Binding-site contacts:
Ligand atom O7 contacts residue TYR4 of chain 1.A at 3.1 Å.
Ligand atom O6 contacts residue ASN6 of chain 1.A at 2.7 Å (h-bond).
Ligand atom C5 contacts residue ASN6 of chain 1.A at 4.4 Å.
Ligand atom C2 contacts residue TYR4 of chain 1.A at 3.8 Å (hydrophobic).
Ligand atom O5 contacts residue ASN37 of chain 1.A at 2.5 Å (h-bond).
Ligand atom C5 contacts residue ASN37 of chain 1.A at 3.8 Å.
Ligand atom C7 contacts residue TYR4 of chain 1.A at 4.1 Å (hydrophobic).
Ligand atom C1 contacts residue ASN37 of chain 1.A at 1.5 Å.
Ligand atom O5 contacts residue TYR4 of chain 1.A at 4.5 Å.
Ligand atom C4 contacts residue ASN37 of chain 1.A at 4.3 Å.
Ligand atom N2 contacts residue ASN37 of chain 1.A at 2.8 Å (h-bond).
Ligand atom O5 contacts residue ASN6 of chain 1.A at 4.1 Å.
Ligand atom C4 contacts residue TYR4 of chain 1.A at 4.1 Å (hydrophobic).
Ligand atom C3 contacts residue TYR4 of chain 1.A at 4.1 Å (hydrophobic).
Ligand atom O3 contacts residue TYR4 of chain 1.A at 3.9 Å.
Ligand atom C2 contacts residue ASN37 of chain 1.A at 2.5 Å.
Ligand atom C3 contacts residue ASN37 of chain 1.A at 3.8 Å.
Ligand atom C7 contacts residue ASN37 of chain 1.A at 3.9 Å.
Ligand atom C6 contacts residue ASN6 of chain 1.A at 3.6 Å.

Sequence of chain 1.A:
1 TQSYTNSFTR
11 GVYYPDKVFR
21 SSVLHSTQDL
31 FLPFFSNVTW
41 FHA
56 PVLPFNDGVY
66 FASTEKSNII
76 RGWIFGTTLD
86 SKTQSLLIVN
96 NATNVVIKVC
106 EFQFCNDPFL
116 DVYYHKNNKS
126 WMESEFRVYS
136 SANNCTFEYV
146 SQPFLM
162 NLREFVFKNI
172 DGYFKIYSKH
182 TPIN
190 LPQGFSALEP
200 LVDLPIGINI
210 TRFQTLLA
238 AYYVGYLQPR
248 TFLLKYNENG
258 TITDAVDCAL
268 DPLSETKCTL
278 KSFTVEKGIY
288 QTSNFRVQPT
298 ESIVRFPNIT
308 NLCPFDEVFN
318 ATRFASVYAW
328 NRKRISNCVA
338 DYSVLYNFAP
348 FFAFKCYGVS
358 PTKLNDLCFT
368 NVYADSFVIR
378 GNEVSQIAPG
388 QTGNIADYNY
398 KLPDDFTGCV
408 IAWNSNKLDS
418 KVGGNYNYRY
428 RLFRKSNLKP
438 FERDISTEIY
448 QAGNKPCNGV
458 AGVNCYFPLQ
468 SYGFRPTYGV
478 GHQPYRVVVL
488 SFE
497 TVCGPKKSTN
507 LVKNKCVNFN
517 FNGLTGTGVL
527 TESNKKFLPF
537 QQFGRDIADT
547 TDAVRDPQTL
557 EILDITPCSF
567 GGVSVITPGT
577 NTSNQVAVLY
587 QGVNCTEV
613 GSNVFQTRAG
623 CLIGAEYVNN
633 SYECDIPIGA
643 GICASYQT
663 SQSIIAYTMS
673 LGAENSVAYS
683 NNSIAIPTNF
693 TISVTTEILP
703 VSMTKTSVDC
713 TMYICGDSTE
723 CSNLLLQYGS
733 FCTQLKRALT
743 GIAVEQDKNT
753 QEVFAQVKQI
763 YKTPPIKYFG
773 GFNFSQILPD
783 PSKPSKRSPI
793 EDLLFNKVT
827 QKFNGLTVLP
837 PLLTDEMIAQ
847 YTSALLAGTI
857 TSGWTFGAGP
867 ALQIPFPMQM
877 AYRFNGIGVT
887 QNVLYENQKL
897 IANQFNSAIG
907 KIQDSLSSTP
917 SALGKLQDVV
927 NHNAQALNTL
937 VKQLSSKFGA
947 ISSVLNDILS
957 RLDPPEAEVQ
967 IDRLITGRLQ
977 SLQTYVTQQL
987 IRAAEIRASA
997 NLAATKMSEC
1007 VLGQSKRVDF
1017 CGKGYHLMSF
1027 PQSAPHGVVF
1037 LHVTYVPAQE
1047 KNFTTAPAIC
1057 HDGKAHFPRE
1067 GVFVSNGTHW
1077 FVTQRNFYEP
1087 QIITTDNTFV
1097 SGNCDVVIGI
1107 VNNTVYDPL

The protein below binds the small molecule below.
Small molecule (SMILES): CC(=O)N[C@@H]1[C@@H](O)[C@H](O)[C@@H](CO)O[C@H]1O